Binding-site contacts:
Ligand atom CAA contacts residue TYR49 of chain 1.A at 3.9 Å (hydrophobic).
Ligand atom C8 contacts residue ASP129 of chain 1.A at 3.6 Å.
Ligand atom C6 contacts residue NO31 of chain 1.D at 3.9 Å.
Ligand atom C5 contacts residue LEU13 of chain 1.A at 3.9 Å (hydrophobic).
Ligand atom N1 contacts residue ILE16 of chain 1.A at 3.6 Å.
Ligand atom N7 contacts residue ASP129 of chain 1.A at 2.6 Å (salt-bridge).
Ligand atom CAD contacts residue TYR49 of chain 1.A at 3.5 Å (hydrophobic).
Ligand atom C2 contacts residue TYR131 of chain 1.A at 3.5 Å (hydrophobic).
Ligand atom C6 contacts residue TYR131 of chain 1.A at 3.4 Å (hydrophobic).
Ligand atom N7 contacts residue TYR131 of chain 1.A at 3.6 Å.
Ligand atom CLAJ contacts residue TYR49 of chain 1.A at 3.7 Å.
Ligand atom CAE contacts residue TYR49 of chain 1.A at 3.7 Å (hydrophobic).
Ligand atom C5 contacts residue ASP129 of chain 1.A at 3.6 Å.
Ligand atom CLAJ contacts residue GLY14 of chain 1.A at 3.6 Å.
Ligand atom CAG contacts residue TYR131 of chain 1.A at 3.7 Å (hydrophobic).
Ligand atom N1 contacts residue TYR131 of chain 1.A at 3.5 Å.
Ligand atom CAZ contacts residue TYR132 of chain 1.A at 3.1 Å (hydrophobic).
Ligand atom N3 contacts residue GLU50 of chain 1.A at 3.8 Å.
Ligand atom CAC contacts residue TYR49 of chain 1.A at 3.5 Å (hydrophobic).
Ligand atom N6 contacts residue NO31 of chain 1.D at 3.1 Å (h-bond).
Ligand atom C8 contacts residue TYR131 of chain 1.A at 3.8 Å (hydrophobic).
Ligand atom N6 contacts residue ASP129 of chain 1.A at 2.9 Å (salt-bridge).
Ligand atom N6 contacts residue TYR131 of chain 1.A at 3.7 Å.
Ligand atom CLAI contacts residue TYR49 of chain 1.A at 3.7 Å.
Ligand atom CAT contacts residue ASP129 of chain 1.A at 3.8 Å.
Ligand atom N1 contacts residue NO31 of chain 1.D at 3.8 Å.
Ligand atom C4 contacts residue TYR131 of chain 1.A at 3.7 Å (hydrophobic).
Ligand atom CAU contacts residue ASP129 of chain 1.A at 3.2 Å.
Ligand atom CAG contacts residue GLU50 of chain 1.A at 3.5 Å.
Ligand atom N7 contacts residue LEU13 of chain 1.A at 3.7 Å.
Ligand atom C8 contacts residue LEU13 of chain 1.A at 3.8 Å (hydrophobic).
Ligand atom C5 contacts residue TYR131 of chain 1.A at 3.4 Å (hydrophobic).
Ligand atom CAF contacts residue TYR49 of chain 1.A at 3.7 Å (hydrophobic).
Ligand atom N3 contacts residue TYR131 of chain 1.A at 3.6 Å.
Ligand atom CAB contacts residue SER47 of chain 1.A at 3.4 Å.
Ligand atom CAB contacts residue TYR49 of chain 1.A at 3.6 Å (hydrophobic).
Ligand atom CAG contacts residue TYR49 of chain 1.A at 3.6 Å (hydrophobic).
Ligand atom C6 contacts residue ASP129 of chain 1.A at 3.9 Å.
Ligand atom N9 contacts residue TYR131 of chain 1.A at 3.8 Å.
Ligand atom C2 contacts residue GLU50 of chain 1.A at 3.1 Å.

A protein and the small-molecule ligand that binds it are described below.
Small molecule (SMILES): Cc1ccccc1-c1nc2c(N)ncn(Cc3c(Cl)cccc3Cl)c-2n1

Sequence of chain 1.A:
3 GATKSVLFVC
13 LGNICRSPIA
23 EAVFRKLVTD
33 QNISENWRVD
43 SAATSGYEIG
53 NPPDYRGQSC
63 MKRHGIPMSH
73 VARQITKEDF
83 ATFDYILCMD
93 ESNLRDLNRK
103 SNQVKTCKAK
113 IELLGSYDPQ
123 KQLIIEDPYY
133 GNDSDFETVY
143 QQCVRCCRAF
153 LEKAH